Binding-site contacts:
Ligand atom C2 contacts residue MET105 of chain 3.B at 3.8 Å (hydrophobic).
Ligand atom F1 contacts residue HIS138 of chain 2.B at 3.5 Å.
Ligand atom C2 contacts residue LEU131 of chain 2.B at 3.9 Å (hydrophobic).
Ligand atom O contacts residue LEU109 of chain 3.B at 4.0 Å.
Ligand atom F1 contacts residue MET74 of chain 3.B at 4.0 Å.
Ligand atom O contacts residue ALA75 of chain 3.B at 3.3 Å (h-bond).
Ligand atom C3 contacts residue LEU102 of chain 3.B at 3.7 Å (hydrophobic).
Ligand atom C3 contacts residue VAL135 of chain 2.B at 3.8 Å (hydrophobic).
Ligand atom N contacts residue GLU134 of chain 2.B at 2.8 Å (salt-bridge).
Ligand atom C contacts residue MET74 of chain 3.B at 3.7 Å (hydrophobic).
Ligand atom C3 contacts residue GLU134 of chain 2.B at 4.1 Å.
Ligand atom C5 contacts residue LEU73 of chain 3.B at 4.0 Å (hydrophobic).
Ligand atom C2 contacts residue VAL135 of chain 2.B at 3.6 Å (hydrophobic).
Ligand atom C contacts residue ASN106 of chain 3.B at 3.2 Å.
Ligand atom C2 contacts residue LEU102 of chain 3.B at 3.5 Å (hydrophobic).
Ligand atom C6 contacts residue MET74 of chain 3.B at 3.7 Å (hydrophobic).
Ligand atom C4 contacts residue LEU73 of chain 3.B at 4.0 Å (hydrophobic).
Ligand atom C4 contacts residue LEU102 of chain 3.B at 4.2 Å (hydrophobic).
Ligand atom C1 contacts residue LEU109 of chain 3.B at 3.8 Å (hydrophobic).
Ligand atom C1 contacts residue ASN106 of chain 3.B at 3.1 Å.
Ligand atom C7 contacts residue GLU134 of chain 2.B at 4.2 Å.
Ligand atom F contacts residue PHE70 of chain 3.B at 4.0 Å.
Ligand atom C1 contacts residue LEU102 of chain 3.B at 3.9 Å (hydrophobic).
Ligand atom N1 contacts residue MET74 of chain 3.B at 3.0 Å (h-bond).
Ligand atom C1 contacts residue MET105 of chain 3.B at 4.0 Å (hydrophobic).
Ligand atom C4 contacts residue GLU134 of chain 2.B at 3.8 Å.
Ligand atom F2 contacts residue GLU134 of chain 2.B at 3.4 Å.
Ligand atom C3 contacts residue LEU131 of chain 2.B at 3.8 Å (hydrophobic).
Ligand atom F contacts residue MET74 of chain 3.B at 3.9 Å.
Ligand atom C contacts residue LEU73 of chain 3.B at 3.6 Å (hydrophobic).
Ligand atom C5 contacts residue MET74 of chain 3.B at 4.0 Å (hydrophobic).
Ligand atom O contacts residue MET74 of chain 3.B at 3.1 Å.
Ligand atom N1 contacts residue LEU73 of chain 3.B at 3.5 Å.
Ligand atom O contacts residue ASN106 of chain 3.B at 2.6 Å (h-bond).
Ligand atom O contacts residue LEU73 of chain 3.B at 3.6 Å.
Ligand atom C5 contacts residue GLU134 of chain 2.B at 3.9 Å.
Ligand atom C6 contacts residue LEU73 of chain 3.B at 3.4 Å (hydrophobic).
Ligand atom F1 contacts residue ASP72 of chain 3.B at 3.4 Å.
Ligand atom F contacts residue ASP72 of chain 3.B at 4.1 Å.
Ligand atom F1 contacts residue LEU73 of chain 3.B at 3.5 Å.

Sequence of chain 3.B:
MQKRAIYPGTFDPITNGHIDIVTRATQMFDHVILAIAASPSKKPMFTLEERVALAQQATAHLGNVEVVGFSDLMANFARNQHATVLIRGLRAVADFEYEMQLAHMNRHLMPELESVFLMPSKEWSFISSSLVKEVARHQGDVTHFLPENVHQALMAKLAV

Sequence of chain 2.B:
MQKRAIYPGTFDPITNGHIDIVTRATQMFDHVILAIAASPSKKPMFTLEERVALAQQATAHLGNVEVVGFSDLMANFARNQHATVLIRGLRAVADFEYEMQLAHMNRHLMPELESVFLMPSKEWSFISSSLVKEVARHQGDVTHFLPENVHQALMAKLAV

This small molecule binds to this protein.
Small molecule (SMILES): Oc1cccc2nc(C(F)(F)F)[nH]c12